The protein below binds the small molecule below.
Small molecule (SMILES): CC(=O)N[C@H]1[C@H](O[C@H]2[C@H](O)[C@@H](NC(C)=O)CO[C@@H]2CO)O[C@H](CO)[C@@H](O)[C@@H]1O

Binding-site contacts:
Ligand atom C8 contacts residue SER22 of chain 1.A at 4.0 Å.
Ligand atom C1 contacts residue ASN15 of chain 1.A at 1.4 Å.
Ligand atom C7 contacts residue THR4 of chain 1.A at 3.8 Å.
Ligand atom C4 contacts residue ASN15 of chain 1.A at 4.3 Å.
Ligand atom O5 contacts residue ASN15 of chain 1.A at 2.4 Å (h-bond).
Ligand atom C1 contacts residue VAL20 of chain 1.A at 4.4 Å (hydrophobic).
Ligand atom O5 contacts residue ARG21 of chain 1.A at 3.6 Å.
Ligand atom C5 contacts residue ASN15 of chain 1.A at 3.6 Å.
Ligand atom C1 contacts residue GLY18 of chain 1.A at 3.3 Å.
Ligand atom N2 contacts residue VAL20 of chain 1.A at 3.2 Å (h-bond).
Ligand atom O4 contacts residue ARG21 of chain 1.A at 3.1 Å (salt-bridge).
Ligand atom C5 contacts residue ARG21 of chain 1.A at 4.2 Å.
Ligand atom N2 contacts residue THR4 of chain 1.A at 4.2 Å.
Ligand atom C8 contacts residue VAL20 of chain 1.A at 3.8 Å (hydrophobic).
Ligand atom C2 contacts residue ASN15 of chain 1.A at 2.4 Å.
Ligand atom C3 contacts residue ASN15 of chain 1.A at 3.8 Å.
Ligand atom O7 contacts residue THR4 of chain 1.A at 2.9 Å.
Ligand atom O3 contacts residue ARG21 of chain 1.A at 3.8 Å.
Ligand atom C2 contacts residue GLY18 of chain 1.A at 4.5 Å.
Ligand atom C6 contacts residue ARG21 of chain 1.A at 4.3 Å.
Ligand atom C5 contacts residue GLY18 of chain 1.A at 3.5 Å.
Ligand atom C3 contacts residue GLY18 of chain 1.A at 4.2 Å.
Ligand atom C4 contacts residue ARG21 of chain 1.A at 3.8 Å.
Ligand atom O6 contacts residue GLU25 of chain 1.A at 4.5 Å.
Ligand atom O7 contacts residue ASN15 of chain 1.A at 4.2 Å.
Ligand atom O5 contacts residue GLY18 of chain 1.A at 3.3 Å.
Ligand atom C2 contacts residue ARG21 of chain 1.A at 4.0 Å.
Ligand atom C8 contacts residue ARG21 of chain 1.A at 3.9 Å.
Ligand atom C3 contacts residue VAL20 of chain 1.A at 4.2 Å (hydrophobic).
Ligand atom C1 contacts residue ARG21 of chain 1.A at 3.8 Å.
Ligand atom C7 contacts residue ASN15 of chain 1.A at 3.9 Å.
Ligand atom C2 contacts residue VAL20 of chain 1.A at 4.1 Å (hydrophobic).
Ligand atom C3 contacts residue ARG21 of chain 1.A at 3.5 Å.
Ligand atom C7 contacts residue VAL20 of chain 1.A at 3.8 Å (hydrophobic).
Ligand atom C6 contacts residue GLY18 of chain 1.A at 4.2 Å.
Ligand atom O6 contacts residue ARG21 of chain 1.A at 3.3 Å (salt-bridge).
Ligand atom N2 contacts residue ASN15 of chain 1.A at 2.8 Å (h-bond).

Sequence of chain 1.A:
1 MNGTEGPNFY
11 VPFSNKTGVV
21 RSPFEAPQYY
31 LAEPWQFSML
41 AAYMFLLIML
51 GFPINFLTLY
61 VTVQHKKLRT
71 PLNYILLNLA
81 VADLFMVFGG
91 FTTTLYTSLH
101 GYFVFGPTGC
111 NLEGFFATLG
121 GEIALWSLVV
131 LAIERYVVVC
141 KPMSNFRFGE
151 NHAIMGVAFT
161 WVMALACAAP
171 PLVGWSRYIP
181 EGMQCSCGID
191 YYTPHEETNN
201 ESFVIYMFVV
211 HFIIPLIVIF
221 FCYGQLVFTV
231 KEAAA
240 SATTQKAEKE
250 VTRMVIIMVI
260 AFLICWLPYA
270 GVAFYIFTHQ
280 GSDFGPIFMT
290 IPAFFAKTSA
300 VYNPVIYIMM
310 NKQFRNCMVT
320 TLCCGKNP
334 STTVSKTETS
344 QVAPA